Sequence of chain 2.A:
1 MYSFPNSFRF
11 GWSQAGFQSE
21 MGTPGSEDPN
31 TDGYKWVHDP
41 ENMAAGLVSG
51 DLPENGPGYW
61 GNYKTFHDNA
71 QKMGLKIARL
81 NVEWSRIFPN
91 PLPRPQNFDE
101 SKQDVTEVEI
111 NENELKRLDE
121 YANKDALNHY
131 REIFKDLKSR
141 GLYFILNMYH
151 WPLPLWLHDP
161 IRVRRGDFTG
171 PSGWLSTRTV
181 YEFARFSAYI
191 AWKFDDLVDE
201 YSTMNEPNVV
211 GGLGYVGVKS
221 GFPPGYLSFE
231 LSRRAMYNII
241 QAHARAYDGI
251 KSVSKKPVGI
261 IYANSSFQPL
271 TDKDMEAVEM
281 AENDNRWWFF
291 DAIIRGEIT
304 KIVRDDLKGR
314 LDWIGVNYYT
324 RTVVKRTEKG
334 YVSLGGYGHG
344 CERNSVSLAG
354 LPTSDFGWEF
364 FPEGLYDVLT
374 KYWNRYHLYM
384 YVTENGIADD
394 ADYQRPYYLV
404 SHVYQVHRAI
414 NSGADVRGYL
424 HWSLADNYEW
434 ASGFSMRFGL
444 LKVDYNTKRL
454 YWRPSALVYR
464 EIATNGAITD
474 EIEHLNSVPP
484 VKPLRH

Binding-site contacts:
Ligand atom C3 contacts residue VAL37 of chain 2.A at 3.9 Å (hydrophobic).
Ligand atom C6 contacts residue PRO223 of chain 2.A at 3.3 Å (hydrophobic).
Ligand atom C8 contacts residue TRP433 of chain 2.A at 3.7 Å (hydrophobic).
Ligand atom C3 contacts residue PRO223 of chain 2.A at 4.2 Å (hydrophobic).
Ligand atom C3 contacts residue TRP36 of chain 2.A at 4.1 Å (hydrophobic).
Ligand atom C3 contacts residue GLY221 of chain 2.A at 3.9 Å.
Ligand atom C5 contacts residue TRP433 of chain 2.A at 3.3 Å (hydrophobic).
Ligand atom C4 contacts residue PHE17 of chain 2.A at 4.2 Å (hydrophobic).
Ligand atom C6 contacts residue TRP433 of chain 2.A at 3.4 Å (hydrophobic).
Ligand atom C2 contacts residue PRO223 of chain 2.A at 3.8 Å (hydrophobic).
Ligand atom C1 contacts residue TRP433 of chain 2.A at 3.7 Å (hydrophobic).
Ligand atom C2 contacts residue PHE222 of chain 2.A at 4.1 Å (hydrophobic).
Ligand atom C2 contacts residue ALA434 of chain 2.A at 4.1 Å (hydrophobic).
Ligand atom C8 contacts residue PRO223 of chain 2.A at 4.1 Å (hydrophobic).
Ligand atom C9 contacts residue PRO152 of chain 2.A at 4.0 Å (hydrophobic).
Ligand atom C5 contacts residue PRO223 of chain 2.A at 3.8 Å (hydrophobic).
Ligand atom N7 contacts residue TRP433 of chain 2.A at 3.8 Å.
Ligand atom C2 contacts residue GLY221 of chain 2.A at 3.5 Å.
Ligand atom C1 contacts residue PHE222 of chain 2.A at 3.5 Å (hydrophobic).
Ligand atom C9 contacts residue GLY33 of chain 2.A at 3.5 Å.
Ligand atom C1 contacts residue PRO223 of chain 2.A at 3.4 Å (hydrophobic).
Ligand atom C9 contacts residue TRP433 of chain 2.A at 3.5 Å (hydrophobic).
Ligand atom F10 contacts residue GLY221 of chain 2.A at 3.9 Å.
Ligand atom C2 contacts residue TRP433 of chain 2.A at 3.6 Å (hydrophobic).
Ligand atom C4 contacts residue TRP433 of chain 2.A at 3.5 Å (hydrophobic).
Ligand atom N7 contacts residue PHE222 of chain 2.A at 3.5 Å.
Ligand atom F10 contacts residue ALA434 of chain 2.A at 3.4 Å.
Ligand atom C8 contacts residue TRP151 of chain 2.A at 3.5 Å (hydrophobic).
Ligand atom C8 contacts residue PRO152 of chain 2.A at 3.7 Å (hydrophobic).
Ligand atom F10 contacts residue TRP36 of chain 2.A at 3.9 Å.
Ligand atom C4 contacts residue VAL37 of chain 2.A at 3.9 Å (hydrophobic).
Ligand atom N7 contacts residue TRP151 of chain 2.A at 3.5 Å.
Ligand atom C3 contacts residue TRP433 of chain 2.A at 3.8 Å (hydrophobic).
Ligand atom C3 contacts residue ALA434 of chain 2.A at 4.1 Å (hydrophobic).
Ligand atom C4 contacts residue PRO223 of chain 2.A at 4.2 Å (hydrophobic).
Ligand atom F10 contacts residue TRP433 of chain 2.A at 3.4 Å.
Ligand atom C6 contacts residue PHE222 of chain 2.A at 4.0 Å (hydrophobic).
Ligand atom N7 contacts residue PRO223 of chain 2.A at 3.7 Å.
Ligand atom C5 contacts residue GLY33 of chain 2.A at 4.2 Å.
Ligand atom F10 contacts residue VAL37 of chain 2.A at 3.1 Å.

A small-molecule ligand and the protein it binds are described below.
Small molecule (SMILES): Fc1ccc2[nH]ccc2c1